Binding-site contacts:
Ligand atom O20 contacts residue GLU170 of chain 1.B at 2.9 Å (salt-bridge).
Ligand atom N11 contacts residue HIS168 of chain 1.B at 3.0 Å (h-bond).
Ligand atom O29 contacts residue ITG1 of chain 1.E at 0.7 Å (h-bond).
Ligand atom N11 contacts residue ITG1 of chain 1.E at 0.1 Å (h-bond).
Ligand atom N18 contacts residue GLN193 of chain 1.B at 2.5 Å (h-bond).
Ligand atom N07 contacts residue GLU170 of chain 1.B at 3.2 Å (salt-bridge).
Ligand atom O20 contacts residue MET169 of chain 1.B at 3.3 Å.
Ligand atom C16 contacts residue ITG1 of chain 1.E at 0.1 Å.
Ligand atom C05 contacts residue ITG1 of chain 1.E at 0.1 Å.
Ligand atom O10 contacts residue ITG1 of chain 1.E at 0.3 Å (h-bond).
Ligand atom O02 contacts residue SER148 of chain 1.B at 3.4 Å (h-bond).
Ligand atom C03 contacts residue CYS149 of chain 1.B at 2.8 Å (hydrophobic).
Ligand atom C06 contacts residue ITG1 of chain 1.E at 0.2 Å.
Ligand atom C09 contacts residue ITG1 of chain 1.E at 0.1 Å.
Ligand atom C04 contacts residue CYS149 of chain 1.B at 3.2 Å (hydrophobic).
Ligand atom C19 contacts residue GLN193 of chain 1.B at 3.5 Å.
Ligand atom C19 contacts residue ITG1 of chain 1.E at 0.7 Å.
Ligand atom C08 contacts residue ASN146 of chain 1.B at 3.1 Å.
Ligand atom C12 contacts residue ITG1 of chain 1.E at 0.3 Å.
Ligand atom N18 contacts residue ITG1 of chain 1.E at 0.2 Å (h-bond).
Ligand atom O28 contacts residue ITG1 of chain 1.E at 1.1 Å (h-bond).
Ligand atom C17 contacts residue ITG1 of chain 1.E at 0.1 Å.
Ligand atom O10 contacts residue HIS167 of chain 1.B at 2.8 Å (h-bond).
Ligand atom C13 contacts residue ITG1 of chain 1.E at 0.2 Å.
Ligand atom C09 contacts residue ASN146 of chain 1.B at 3.2 Å.
Ligand atom O10 contacts residue HIS176 of chain 1.B at 3.3 Å.
Ligand atom C04 contacts residue ITG1 of chain 1.E at 0.2 Å.
Ligand atom C14 contacts residue ITG1 of chain 1.E at 0.1 Å.
Ligand atom C08 contacts residue ITG1 of chain 1.E at 0.0 Å.
Ligand atom O20 contacts residue ITG1 of chain 1.E at 0.9 Å (h-bond).
Ligand atom O02 contacts residue GLY147 of chain 1.B at 3.4 Å (h-bond).
Ligand atom O02 contacts residue ITG1 of chain 1.E at 1.2 Å.
Ligand atom O02 contacts residue CYS149 of chain 1.B at 2.6 Å (h-bond).
Ligand atom N07 contacts residue ITG1 of chain 1.E at 0.2 Å (h-bond).
Ligand atom N11 contacts residue CYS149 of chain 1.B at 3.0 Å (h-bond).
Ligand atom C01 contacts residue CYS149 of chain 1.B at 1.8 Å (hydrophobic).
Ligand atom N07 contacts residue PHE144 of chain 1.B at 3.3 Å (h-bond).
Ligand atom C01 contacts residue ITG1 of chain 1.E at 0.2 Å.
Ligand atom C03 contacts residue ITG1 of chain 1.E at 0.2 Å.
Ligand atom C15 contacts residue ITG1 of chain 1.E at 0.1 Å.

This small molecule binds to this protein.
Small molecule (SMILES): CCC[C@@H]1C[C@H]1COC(=O)N[C@@H](CC(C)C)C(=O)N[C@@H](C[C@@H]1CCNC1=O)[C@@H](O)S(=O)(=O)O

Sequence of chain 1.B:
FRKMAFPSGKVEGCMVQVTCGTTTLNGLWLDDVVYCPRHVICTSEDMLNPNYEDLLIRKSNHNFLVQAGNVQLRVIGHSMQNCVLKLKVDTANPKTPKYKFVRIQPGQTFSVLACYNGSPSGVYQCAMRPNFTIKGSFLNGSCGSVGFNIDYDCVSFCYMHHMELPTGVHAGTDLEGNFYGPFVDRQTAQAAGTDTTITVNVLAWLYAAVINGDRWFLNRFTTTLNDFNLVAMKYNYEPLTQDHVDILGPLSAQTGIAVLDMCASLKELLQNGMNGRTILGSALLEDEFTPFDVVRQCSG